Sequence of chain 1.B:
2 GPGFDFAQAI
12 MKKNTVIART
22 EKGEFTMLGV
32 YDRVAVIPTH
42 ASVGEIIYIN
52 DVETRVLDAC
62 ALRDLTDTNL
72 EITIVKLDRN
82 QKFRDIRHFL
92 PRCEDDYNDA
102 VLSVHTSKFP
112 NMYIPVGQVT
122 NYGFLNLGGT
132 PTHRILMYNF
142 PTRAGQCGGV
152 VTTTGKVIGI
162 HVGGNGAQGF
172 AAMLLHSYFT

Binding-site contacts:
Ligand atom C04 contacts residue PRO116 of chain 1.B at 4.0 Å (hydrophobic).
Ligand atom C08 contacts residue GLY118 of chain 1.B at 3.7 Å.
Ligand atom C12 contacts residue ASP100 of chain 1.B at 3.2 Å.
Ligand atom C11 contacts residue ASP100 of chain 1.B at 3.5 Å.
Ligand atom C16 contacts residue PHE5 of chain 1.B at 4.0 Å (hydrophobic).
Ligand atom C11 contacts residue ALA101 of chain 1.B at 3.3 Å (hydrophobic).
Ligand atom C12 contacts residue ALA101 of chain 1.B at 3.5 Å (hydrophobic).
Ligand atom C16 contacts residue ASP100 of chain 1.B at 3.6 Å.
Ligand atom C11 contacts residue PRO116 of chain 1.B at 4.2 Å (hydrophobic).
Ligand atom O17 contacts residue VAL102 of chain 1.B at 3.8 Å.
Ligand atom O17 contacts residue THR154 of chain 1.B at 4.0 Å.
Ligand atom O17 contacts residue GLY4 of chain 1.B at 3.3 Å.
Ligand atom N09 contacts residue ASP100 of chain 1.B at 4.4 Å.
Ligand atom C10 contacts residue PRO116 of chain 1.B at 4.4 Å (hydrophobic).
Ligand atom C11 contacts residue VAL102 of chain 1.B at 4.1 Å (hydrophobic).
Ligand atom N09 contacts residue PRO116 of chain 1.B at 4.1 Å.
Ligand atom C15 contacts residue ASP100 of chain 1.B at 4.0 Å.
Ligand atom C13 contacts residue VAL102 of chain 1.B at 3.9 Å (hydrophobic).
Ligand atom O17 contacts residue ASP100 of chain 1.B at 2.7 Å (salt-bridge).
Ligand atom N07 contacts residue GLY118 of chain 1.B at 4.0 Å.
Ligand atom C05 contacts residue PRO116 of chain 1.B at 4.5 Å (hydrophobic).
Ligand atom C14 contacts residue ASP100 of chain 1.B at 3.9 Å.
Ligand atom C10 contacts residue ASP100 of chain 1.B at 4.0 Å.
Ligand atom C12 contacts residue VAL102 of chain 1.B at 3.3 Å (hydrophobic).
Ligand atom C16 contacts residue GLY4 of chain 1.B at 3.1 Å.
Ligand atom C03 contacts residue PRO116 of chain 1.B at 4.1 Å (hydrophobic).
Ligand atom C16 contacts residue VAL102 of chain 1.B at 3.9 Å (hydrophobic).
Ligand atom O17 contacts residue THR155 of chain 1.B at 3.8 Å.
Ligand atom C13 contacts residue ASP100 of chain 1.B at 3.6 Å.
Ligand atom O17 contacts residue THR153 of chain 1.B at 4.5 Å.
Ligand atom C16 contacts residue THR155 of chain 1.B at 4.4 Å.
Ligand atom C08 contacts residue ASP100 of chain 1.B at 4.0 Å.

A protein and the small-molecule ligand that binds it are described below.
Small molecule (SMILES): OCc1ccc(-n2cnc3ccccc32)cc1